Binding-site contacts:
Ligand atom O5 contacts residue LYS131 of chain 1.A at 4.0 Å.
Ligand atom C6 contacts residue ASN155 of chain 1.A at 4.4 Å.
Ligand atom O2 contacts residue ARG127 of chain 1.A at 3.4 Å (salt-bridge).
Ligand atom O5 contacts residue GLU147 of chain 1.A at 4.5 Å.
Ligand atom O1 contacts residue GLU147 of chain 1.A at 2.3 Å (salt-bridge).
Ligand atom O3 contacts residue CYS121 of chain 1.A at 3.6 Å (h-bond).
Ligand atom O3 contacts residue ILE154 of chain 1.A at 4.0 Å.
Ligand atom C2 contacts residue GLU147 of chain 1.A at 4.4 Å.
Ligand atom O3 contacts residue ASN124 of chain 1.A at 4.4 Å.
Ligand atom C1 contacts residue LYS131 of chain 1.A at 4.2 Å.
Ligand atom O1 contacts residue CYS121 of chain 1.A at 3.6 Å.
Ligand atom O6 contacts residue ASN155 of chain 1.A at 3.0 Å (h-bond).
Ligand atom C1 contacts residue ARG127 of chain 1.A at 4.3 Å.
Ligand atom O2 contacts residue CYS121 of chain 1.A at 2.9 Å (h-bond).
Ligand atom C2 contacts residue CYS121 of chain 1.A at 4.0 Å (hydrophobic).
Ligand atom O1 contacts residue LYS131 of chain 1.A at 4.1 Å.
Ligand atom C1 contacts residue GLU147 of chain 1.A at 3.5 Å.
Ligand atom C2 contacts residue ARG127 of chain 1.A at 4.5 Å.
Ligand atom O4 contacts residue ILE154 of chain 1.A at 3.5 Å.
Ligand atom O6 contacts residue ILE154 of chain 1.A at 4.1 Å.
Ligand atom C2 contacts residue ASN124 of chain 1.A at 4.2 Å.
Ligand atom O1 contacts residue ARG127 of chain 1.A at 3.9 Å.
Ligand atom O2 contacts residue ASN124 of chain 1.A at 2.9 Å (h-bond).
Ligand atom C3 contacts residue CYS121 of chain 1.A at 3.8 Å (hydrophobic).
Ligand atom O2 contacts residue GLU147 of chain 1.A at 4.0 Å.

This small molecule binds to this protein.
Small molecule (SMILES): OC[C@H]1O[C@H](O)[C@H](O)[C@@H](O)[C@@H]1O

Sequence of chain 1.A:
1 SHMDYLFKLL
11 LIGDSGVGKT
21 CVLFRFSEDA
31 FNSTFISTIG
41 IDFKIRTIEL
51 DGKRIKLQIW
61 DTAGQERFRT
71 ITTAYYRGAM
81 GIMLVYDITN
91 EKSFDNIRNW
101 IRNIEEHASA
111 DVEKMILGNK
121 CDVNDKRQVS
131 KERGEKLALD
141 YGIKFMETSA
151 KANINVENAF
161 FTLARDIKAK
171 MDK